The small molecule below binds the protein below.
Small molecule (SMILES): CC(=O)N[C@@H]1[C@@H](O)[C@H](O)[C@@H](CO)O[C@H]1O

Binding-site contacts:
Ligand atom C6 contacts residue GLY310 of chain 1.E at 3.8 Å.
Ligand atom O5 contacts residue ASN294 of chain 1.E at 2.4 Å (h-bond).
Ligand atom C1 contacts residue GLY310 of chain 1.E at 3.8 Å.
Ligand atom C5 contacts residue SER41 of chain 1.E at 3.9 Å.
Ligand atom C1 contacts residue ASN294 of chain 1.E at 1.4 Å.
Ligand atom O6 contacts residue SER311 of chain 1.E at 4.5 Å.
Ligand atom C4 contacts residue ASN294 of chain 1.E at 4.2 Å.
Ligand atom C7 contacts residue ASN294 of chain 1.E at 3.6 Å.
Ligand atom C1 contacts residue SER41 of chain 1.E at 4.0 Å.
Ligand atom O7 contacts residue ASN294 of chain 1.E at 3.5 Å (h-bond).
Ligand atom C5 contacts residue ASN294 of chain 1.E at 3.7 Å.
Ligand atom C8 contacts residue ASN294 of chain 1.E at 3.9 Å.
Ligand atom C6 contacts residue SER41 of chain 1.E at 4.4 Å.
Ligand atom O6 contacts residue SER41 of chain 1.E at 3.5 Å (h-bond).
Ligand atom C3 contacts residue ASN294 of chain 1.E at 3.8 Å.
Ligand atom O6 contacts residue GLY310 of chain 1.E at 2.8 Å (h-bond).
Ligand atom N2 contacts residue ASN294 of chain 1.E at 2.9 Å (h-bond).
Ligand atom C5 contacts residue GLY310 of chain 1.E at 4.3 Å.
Ligand atom O5 contacts residue SER41 of chain 1.E at 3.8 Å.
Ligand atom O5 contacts residue GLY310 of chain 1.E at 3.1 Å.
Ligand atom C2 contacts residue ASN294 of chain 1.E at 2.4 Å.

Sequence of chain 1.E:
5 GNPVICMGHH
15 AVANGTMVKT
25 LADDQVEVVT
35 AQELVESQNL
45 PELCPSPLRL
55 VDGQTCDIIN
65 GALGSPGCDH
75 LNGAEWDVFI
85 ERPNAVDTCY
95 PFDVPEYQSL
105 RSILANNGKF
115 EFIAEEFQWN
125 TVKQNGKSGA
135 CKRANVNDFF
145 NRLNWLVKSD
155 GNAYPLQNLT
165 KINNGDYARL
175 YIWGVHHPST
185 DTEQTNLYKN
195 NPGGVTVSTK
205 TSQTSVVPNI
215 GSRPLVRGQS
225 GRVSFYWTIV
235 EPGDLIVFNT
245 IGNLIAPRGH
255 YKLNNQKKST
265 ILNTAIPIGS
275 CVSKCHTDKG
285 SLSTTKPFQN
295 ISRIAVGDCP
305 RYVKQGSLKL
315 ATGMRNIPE